Sequence of chain 1.B:
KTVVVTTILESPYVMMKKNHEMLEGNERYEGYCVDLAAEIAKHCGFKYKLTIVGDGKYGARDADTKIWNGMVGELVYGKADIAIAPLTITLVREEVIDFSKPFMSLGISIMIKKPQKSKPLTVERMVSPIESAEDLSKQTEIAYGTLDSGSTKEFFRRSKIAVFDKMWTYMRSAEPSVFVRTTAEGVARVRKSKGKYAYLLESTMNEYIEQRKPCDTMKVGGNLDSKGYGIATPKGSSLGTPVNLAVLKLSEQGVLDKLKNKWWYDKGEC

Sequence of chain 1.C:
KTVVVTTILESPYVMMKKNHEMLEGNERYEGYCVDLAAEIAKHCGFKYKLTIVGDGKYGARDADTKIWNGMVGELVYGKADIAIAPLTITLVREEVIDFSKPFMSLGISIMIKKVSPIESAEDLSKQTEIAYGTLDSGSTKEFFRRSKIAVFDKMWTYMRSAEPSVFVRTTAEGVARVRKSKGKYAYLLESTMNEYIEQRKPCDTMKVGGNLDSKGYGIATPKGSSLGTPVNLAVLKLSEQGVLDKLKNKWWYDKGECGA

This protein binds this small molecule.
Small molecule (SMILES): NS(=O)(=O)c1cc2c(cc1Cl)N[C@H]([C@H]1C[C@H]3C=C[C@@H]1C3)NS2(=O)=O

Binding-site contacts:
Ligand atom N2 contacts residue PRO515 of chain 1.B at 3.8 Å.
Ligand atom C7 contacts residue ILE502 of chain 1.C at 3.7 Å (hydrophobic).
Ligand atom C5 contacts residue ILE502 of chain 1.C at 3.8 Å (hydrophobic).
Ligand atom C1 contacts residue PRO515 of chain 1.B at 3.5 Å (hydrophobic).
Ligand atom O4 contacts residue LYS784 of chain 1.B at 3.5 Å.
Ligand atom C9 contacts residue SER750 of chain 1.C at 3.5 Å.
Ligand atom C11 contacts residue SER750 of chain 1.C at 3.5 Å.
Ligand atom C4 contacts residue GLY752 of chain 1.C at 3.4 Å.
Ligand atom C10 contacts residue SER750 of chain 1.C at 3.4 Å.
Ligand atom N2 contacts residue SER775 of chain 1.B at 3.3 Å (h-bond).
Ligand atom C7 contacts residue LEU772 of chain 1.B at 3.9 Å (hydrophobic).
Ligand atom O3 contacts residue MET517 of chain 1.B at 3.6 Å.
Ligand atom CL contacts residue LEU780 of chain 1.B at 3.5 Å.
Ligand atom C4 contacts residue LYS751 of chain 1.C at 3.9 Å.
Ligand atom C8 contacts residue SER750 of chain 1.C at 3.9 Å.
Ligand atom C12 contacts residue PHE516 of chain 1.B at 3.7 Å (hydrophobic).
Ligand atom C3 contacts residue PRO515 of chain 1.C at 3.7 Å (hydrophobic).
Ligand atom N1 contacts residue PRO515 of chain 1.B at 2.8 Å (h-bond).
Ligand atom C13 contacts residue PHE516 of chain 1.B at 3.8 Å (hydrophobic).
Ligand atom C11 contacts residue MET517 of chain 1.B at 3.9 Å (hydrophobic).
Ligand atom O2 contacts residue SER518 of chain 1.B at 3.4 Å (h-bond).
Ligand atom C3 contacts residue GLY752 of chain 1.C at 3.9 Å.
Ligand atom C5 contacts residue LEU772 of chain 1.B at 4.0 Å (hydrophobic).
Ligand atom C11 contacts residue PHE516 of chain 1.B at 3.8 Å (hydrophobic).
Ligand atom C4 contacts residue ILE502 of chain 1.C at 3.8 Å (hydrophobic).
Ligand atom CL contacts residue ASP781 of chain 1.B at 3.3 Å.
Ligand atom O2 contacts residue MET517 of chain 1.B at 3.4 Å.
Ligand atom C11 contacts residue SER518 of chain 1.B at 3.7 Å.
Ligand atom C12 contacts residue SER750 of chain 1.C at 3.3 Å.
Ligand atom C8 contacts residue PRO515 of chain 1.B at 3.5 Å (hydrophobic).
Ligand atom N2 contacts residue SER750 of chain 1.C at 3.6 Å (h-bond).
Ligand atom C2 contacts residue PRO515 of chain 1.B at 3.6 Å (hydrophobic).
Ligand atom C7 contacts residue LYS514 of chain 1.B at 3.6 Å.
Ligand atom C6 contacts residue SER775 of chain 1.B at 3.4 Å.
Ligand atom C14 contacts residue SER750 of chain 1.C at 3.1 Å.
Ligand atom C13 contacts residue SER750 of chain 1.C at 3.1 Å.
Ligand atom S1 contacts residue PRO515 of chain 1.B at 3.8 Å.
Ligand atom O3 contacts residue SER518 of chain 1.B at 3.1 Å (h-bond).
Ligand atom C2 contacts residue LYS514 of chain 1.B at 3.9 Å.
Ligand atom O2 contacts residue PRO515 of chain 1.B at 3.4 Å.